Sequence of chain 1.B:
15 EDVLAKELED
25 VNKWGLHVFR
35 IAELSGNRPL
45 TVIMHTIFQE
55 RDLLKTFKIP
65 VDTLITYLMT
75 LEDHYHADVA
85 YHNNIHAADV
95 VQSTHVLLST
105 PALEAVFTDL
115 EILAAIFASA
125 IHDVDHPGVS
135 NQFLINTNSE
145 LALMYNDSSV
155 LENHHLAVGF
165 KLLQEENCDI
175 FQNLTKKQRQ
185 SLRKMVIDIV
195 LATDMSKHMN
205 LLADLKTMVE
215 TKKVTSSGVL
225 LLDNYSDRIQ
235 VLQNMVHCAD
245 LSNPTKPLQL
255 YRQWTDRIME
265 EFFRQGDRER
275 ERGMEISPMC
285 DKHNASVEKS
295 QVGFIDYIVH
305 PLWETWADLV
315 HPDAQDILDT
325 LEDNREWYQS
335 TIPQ

Binding-site contacts:
Ligand atom C12 contacts residue GLN295 of chain 1.B at 3.8 Å.
Ligand atom C17 contacts residue MET263 of chain 1.B at 3.8 Å (hydrophobic).
Ligand atom C16 contacts residue PHE298 of chain 1.B at 3.8 Å (hydrophobic).
Ligand atom C16 contacts residue SER294 of chain 1.B at 3.8 Å.
Ligand atom O11 contacts residue PHE298 of chain 1.B at 3.9 Å.
Ligand atom C12 contacts residue THR259 of chain 1.B at 3.8 Å.
Ligand atom C13 contacts residue PHE298 of chain 1.B at 3.4 Å (hydrophobic).
Ligand atom C08 contacts residue PHE298 of chain 1.B at 4.0 Å (hydrophobic).
Ligand atom C18 contacts residue MET263 of chain 1.B at 3.7 Å (hydrophobic).
Ligand atom C13 contacts residue ILE262 of chain 1.B at 4.0 Å (hydrophobic).
Ligand atom C08 contacts residue TYR85 of chain 1.B at 3.6 Å (hydrophobic).
Ligand atom O01 contacts residue MET199 of chain 1.B at 3.1 Å.
Ligand atom C16 contacts residue GLN295 of chain 1.B at 3.4 Å.
Ligand atom C12 contacts residue TRP258 of chain 1.B at 4.0 Å (hydrophobic).
Ligand atom C12 contacts residue ILE262 of chain 1.B at 3.7 Å (hydrophobic).
Ligand atom C10 contacts residue ILE262 of chain 1.B at 4.0 Å (hydrophobic).
Ligand atom C15 contacts residue GLN295 of chain 1.B at 4.0 Å.
Ligand atom C18 contacts residue PHE266 of chain 1.B at 3.6 Å (hydrophobic).
Ligand atom C05 contacts residue PHE266 of chain 1.B at 3.5 Å (hydrophobic).
Ligand atom C10 contacts residue PHE298 of chain 1.B at 3.4 Å (hydrophobic).
Ligand atom C17 contacts residue MET283 of chain 1.B at 4.1 Å (hydrophobic).
Ligand atom C09 contacts residue TYR85 of chain 1.B at 3.8 Å (hydrophobic).
Ligand atom C09 contacts residue ASN247 of chain 1.B at 3.9 Å.
Ligand atom C07 contacts residue PHE298 of chain 1.B at 3.7 Å (hydrophobic).
Ligand atom C09 contacts residue PHE298 of chain 1.B at 3.8 Å (hydrophobic).
Ligand atom C02 contacts residue MET199 of chain 1.B at 3.7 Å (hydrophobic).
Ligand atom O11 contacts residue GLN295 of chain 1.B at 3.1 Å (h-bond).
Ligand atom C17 contacts residue SER294 of chain 1.B at 3.7 Å.
Ligand atom C12 contacts residue ASN247 of chain 1.B at 4.0 Å.
Ligand atom O14 contacts residue PHE298 of chain 1.B at 3.6 Å.
Ligand atom O14 contacts residue GLN295 of chain 1.B at 3.2 Å (h-bond).
Ligand atom C19 contacts residue PHE266 of chain 1.B at 3.6 Å (hydrophobic).
Ligand atom C05 contacts residue EDO1 of chain 1.X at 3.7 Å.
Ligand atom C17 contacts residue GLN295 of chain 1.B at 3.4 Å.
Ligand atom O11 contacts residue ILE262 of chain 1.B at 3.7 Å.
Ligand atom C04 contacts residue MET199 of chain 1.B at 3.8 Å (hydrophobic).
Ligand atom C20 contacts residue PHE298 of chain 1.B at 3.6 Å (hydrophobic).
Ligand atom C18 contacts residue MET283 of chain 1.B at 4.0 Å (hydrophobic).
Ligand atom C04 contacts residue PHE298 of chain 1.B at 3.8 Å (hydrophobic).
Ligand atom C15 contacts residue PHE298 of chain 1.B at 3.8 Å (hydrophobic).

The small molecule below binds the protein below.
Small molecule (SMILES): COc1ccc(C2=NNC(=O)C2(C)C)cc1OC1CCCC1